Sequence of chain 1.A:
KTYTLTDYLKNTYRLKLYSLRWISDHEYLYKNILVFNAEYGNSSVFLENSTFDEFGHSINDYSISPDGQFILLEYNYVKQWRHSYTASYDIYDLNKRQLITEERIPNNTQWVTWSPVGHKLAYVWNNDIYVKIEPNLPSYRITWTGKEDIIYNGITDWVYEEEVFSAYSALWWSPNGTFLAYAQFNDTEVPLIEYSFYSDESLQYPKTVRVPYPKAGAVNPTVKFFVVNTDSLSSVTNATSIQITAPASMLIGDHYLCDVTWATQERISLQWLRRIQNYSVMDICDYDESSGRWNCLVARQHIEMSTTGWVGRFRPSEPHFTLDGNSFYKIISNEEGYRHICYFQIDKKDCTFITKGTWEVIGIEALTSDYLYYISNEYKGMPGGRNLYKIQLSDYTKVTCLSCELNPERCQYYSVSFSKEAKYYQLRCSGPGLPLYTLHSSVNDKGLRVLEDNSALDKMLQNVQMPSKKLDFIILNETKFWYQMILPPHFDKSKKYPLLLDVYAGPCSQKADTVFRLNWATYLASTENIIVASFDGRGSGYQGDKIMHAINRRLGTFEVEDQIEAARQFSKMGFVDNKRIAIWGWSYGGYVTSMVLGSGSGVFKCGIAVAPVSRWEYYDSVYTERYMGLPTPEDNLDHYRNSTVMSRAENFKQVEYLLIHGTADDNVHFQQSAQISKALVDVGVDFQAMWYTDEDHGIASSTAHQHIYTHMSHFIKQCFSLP

Binding-site contacts:
Ligand atom C6 contacts residue GLU283 of chain 1.A at 3.8 Å.
Ligand atom C6 contacts residue THR195 of chain 1.A at 4.3 Å.
Ligand atom N2 contacts residue ASP248 of chain 1.A at 4.4 Å.
Ligand atom N2 contacts residue ASN193 of chain 1.A at 3.4 Å (h-bond).
Ligand atom C5 contacts residue ASN193 of chain 1.A at 3.6 Å.
Ligand atom C3 contacts residue ASN193 of chain 1.A at 4.0 Å.
Ligand atom C1 contacts residue GLN282 of chain 1.A at 4.4 Å.
Ligand atom N2 contacts residue THR195 of chain 1.A at 3.4 Å (h-bond).
Ligand atom O5 contacts residue THR195 of chain 1.A at 3.8 Å.
Ligand atom O6 contacts residue GLU283 of chain 1.A at 3.1 Å (salt-bridge).
Ligand atom C6 contacts residue GLN282 of chain 1.A at 4.1 Å.
Ligand atom C8 contacts residue ASP248 of chain 1.A at 4.2 Å.
Ligand atom O6 contacts residue GLN282 of chain 1.A at 3.7 Å.
Ligand atom C2 contacts residue THR195 of chain 1.A at 4.0 Å.
Ligand atom C1 contacts residue ASN193 of chain 1.A at 1.4 Å.
Ligand atom O7 contacts residue ASN193 of chain 1.A at 4.5 Å.
Ligand atom C1 contacts residue THR195 of chain 1.A at 3.5 Å.
Ligand atom C4 contacts residue ASN193 of chain 1.A at 4.3 Å.
Ligand atom O5 contacts residue GLN282 of chain 1.A at 3.8 Å.
Ligand atom O5 contacts residue ASN193 of chain 1.A at 2.4 Å (h-bond).
Ligand atom C7 contacts residue ASN193 of chain 1.A at 4.4 Å.
Ligand atom C2 contacts residue ASN193 of chain 1.A at 2.7 Å.
Ligand atom C5 contacts residue THR195 of chain 1.A at 3.6 Å.
Ligand atom C7 contacts residue THR195 of chain 1.A at 4.4 Å.

This small molecule binds to this protein.
Small molecule (SMILES): CC(=O)N[C@@H]1[C@@H](O)[C@H](O)[C@@H](CO)O[C@H]1O